Sequence of chain 1.A:
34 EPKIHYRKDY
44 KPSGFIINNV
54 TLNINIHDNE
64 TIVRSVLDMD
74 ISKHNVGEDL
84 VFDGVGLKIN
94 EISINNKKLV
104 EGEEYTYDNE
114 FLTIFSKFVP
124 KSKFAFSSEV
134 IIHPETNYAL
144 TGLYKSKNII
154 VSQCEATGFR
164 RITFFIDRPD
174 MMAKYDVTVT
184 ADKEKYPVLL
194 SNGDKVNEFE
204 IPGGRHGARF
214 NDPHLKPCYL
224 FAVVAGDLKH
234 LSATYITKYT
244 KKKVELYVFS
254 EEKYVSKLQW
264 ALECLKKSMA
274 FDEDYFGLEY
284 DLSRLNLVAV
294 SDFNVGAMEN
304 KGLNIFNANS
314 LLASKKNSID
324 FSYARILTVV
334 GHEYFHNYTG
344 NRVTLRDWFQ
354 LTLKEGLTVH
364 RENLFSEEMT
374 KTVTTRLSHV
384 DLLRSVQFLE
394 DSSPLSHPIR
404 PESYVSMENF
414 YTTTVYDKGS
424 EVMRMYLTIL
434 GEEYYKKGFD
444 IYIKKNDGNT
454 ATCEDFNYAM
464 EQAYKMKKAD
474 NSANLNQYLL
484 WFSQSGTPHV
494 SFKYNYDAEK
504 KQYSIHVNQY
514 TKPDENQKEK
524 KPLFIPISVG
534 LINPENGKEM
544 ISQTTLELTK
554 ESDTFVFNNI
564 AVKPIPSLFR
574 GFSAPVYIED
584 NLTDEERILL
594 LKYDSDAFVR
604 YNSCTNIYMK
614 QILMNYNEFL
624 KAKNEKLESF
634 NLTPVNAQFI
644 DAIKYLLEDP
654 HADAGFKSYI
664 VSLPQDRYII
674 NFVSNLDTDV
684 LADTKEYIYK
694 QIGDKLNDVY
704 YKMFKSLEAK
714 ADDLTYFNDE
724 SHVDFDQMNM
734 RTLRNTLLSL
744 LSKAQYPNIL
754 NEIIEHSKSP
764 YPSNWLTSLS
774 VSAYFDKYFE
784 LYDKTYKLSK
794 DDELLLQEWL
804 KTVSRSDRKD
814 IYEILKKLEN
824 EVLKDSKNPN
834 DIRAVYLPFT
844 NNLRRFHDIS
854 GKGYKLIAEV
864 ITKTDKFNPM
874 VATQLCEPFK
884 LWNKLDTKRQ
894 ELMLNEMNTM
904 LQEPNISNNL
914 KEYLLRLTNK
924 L

This protein binds this small molecule.
Small molecule (SMILES): [NH3+][C@H]1CCc2cccc(-c3ccccc3)c2CC1(O)O

Binding-site contacts:
Ligand atom O2 contacts residue HIS335 of chain 1.A at 3.3 Å (h-bond).
Ligand atom C12 contacts residue TYR419 of chain 1.A at 3.5 Å (hydrophobic).
Ligand atom C15 contacts residue GLU336 of chain 1.A at 3.8 Å.
Ligand atom O1 contacts residue HIS339 of chain 1.A at 3.4 Å (h-bond).
Ligand atom O1 contacts residue ALA300 of chain 1.A at 3.8 Å.
Ligand atom C10 contacts residue TYR419 of chain 1.A at 3.5 Å (hydrophobic).
Ligand atom N1 contacts residue ZN1 of chain 1.B at 3.5 Å.
Ligand atom O1 contacts residue GLU302 of chain 1.A at 2.9 Å (salt-bridge).
Ligand atom C12 contacts residue VAL298 of chain 1.A at 3.8 Å (hydrophobic).
Ligand atom O1 contacts residue GLU336 of chain 1.A at 2.8 Å (salt-bridge).
Ligand atom C7 contacts residue TYR419 of chain 1.A at 3.6 Å (hydrophobic).
Ligand atom N1 contacts residue GLU358 of chain 1.A at 3.0 Å (salt-bridge).
Ligand atom N1 contacts residue LYS357 of chain 1.A at 3.3 Å (salt-bridge).
Ligand atom N1 contacts residue GLU302 of chain 1.A at 2.7 Å (salt-bridge).
Ligand atom C15 contacts residue ZN1 of chain 1.B at 2.8 Å.
Ligand atom O2 contacts residue HIS339 of chain 1.A at 3.5 Å (h-bond).
Ligand atom C9 contacts residue TYR419 of chain 1.A at 3.7 Å (hydrophobic).
Ligand atom C17 contacts residue GLU158 of chain 1.A at 3.5 Å.
Ligand atom C16 contacts residue TYR414 of chain 1.A at 3.7 Å (hydrophobic).
Ligand atom C13 contacts residue GLU336 of chain 1.A at 3.6 Å.
Ligand atom C4 contacts residue HIS335 of chain 1.A at 3.7 Å.
Ligand atom C17 contacts residue ZN1 of chain 1.B at 3.8 Å.
Ligand atom C16 contacts residue TYR419 of chain 1.A at 3.4 Å (hydrophobic).
Ligand atom C15 contacts residue GLU302 of chain 1.A at 3.8 Å.
Ligand atom C13 contacts residue ALA300 of chain 1.A at 3.2 Å (hydrophobic).
Ligand atom C2 contacts residue VAL332 of chain 1.A at 3.8 Å (hydrophobic).
Ligand atom C17 contacts residue GLU302 of chain 1.A at 3.4 Å.
Ligand atom N1 contacts residue GLU158 of chain 1.A at 2.7 Å (salt-bridge).
Ligand atom C5 contacts residue TYR419 of chain 1.A at 3.5 Å (hydrophobic).
Ligand atom O2 contacts residue GLU358 of chain 1.A at 2.9 Å (salt-bridge).
Ligand atom O1 contacts residue ZN1 of chain 1.B at 2.7 Å.
Ligand atom O2 contacts residue ZN1 of chain 1.B at 1.8 Å.
Ligand atom C15 contacts residue TYR419 of chain 1.A at 3.6 Å (hydrophobic).
Ligand atom C15 contacts residue ALA300 of chain 1.A at 3.8 Å (hydrophobic).
Ligand atom C8 contacts residue TYR419 of chain 1.A at 3.8 Å (hydrophobic).
Ligand atom C16 contacts residue GLU158 of chain 1.A at 3.5 Å.
Ligand atom C11 contacts residue TYR419 of chain 1.A at 3.3 Å (hydrophobic).
Ligand atom C14 contacts residue VAL298 of chain 1.A at 3.6 Å (hydrophobic).
Ligand atom O2 contacts residue TYR419 of chain 1.A at 2.7 Å (h-bond).
Ligand atom O1 contacts residue HIS335 of chain 1.A at 3.5 Å (h-bond).